Sequence of chain 1.A:
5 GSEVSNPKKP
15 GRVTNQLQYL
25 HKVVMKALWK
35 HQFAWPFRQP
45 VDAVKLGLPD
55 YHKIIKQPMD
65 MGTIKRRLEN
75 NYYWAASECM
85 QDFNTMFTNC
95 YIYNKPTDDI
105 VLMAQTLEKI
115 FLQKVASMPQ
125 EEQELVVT

Binding-site contacts:
Ligand atom NE2 contacts residue LEU50 of chain 1.A at 3.0 Å (h-bond).
Ligand atom CH3 contacts residue PHE41 of chain 1.A at 3.6 Å (hydrophobic).
Ligand atom CZ2 contacts residue TRP39 of chain 1.A at 3.5 Å (hydrophobic).
Ligand atom CG1 contacts residue ASN98 of chain 1.A at 3.6 Å.
Ligand atom CG contacts residue PE31 of chain 1.L at 3.7 Å.
Ligand atom CH3 contacts residue ILE104 of chain 1.A at 3.6 Å (hydrophobic).
Ligand atom CH contacts residue ILE104 of chain 1.A at 3.5 Å (hydrophobic).
Ligand atom O contacts residue NH21 of chain 1.H at 2.3 Å (h-bond).
Ligand atom CB contacts residue NH21 of chain 1.H at 3.7 Å.
Ligand atom N contacts residue PE31 of chain 1.L at 3.7 Å.
Ligand atom CE contacts residue PE31 of chain 1.L at 3.7 Å.
Ligand atom O contacts residue TRP39 of chain 1.A at 3.6 Å.
Ligand atom CH2 contacts residue GLN43 of chain 1.A at 3.4 Å.
Ligand atom O contacts residue ASN98 of chain 1.A at 3.3 Å (h-bond).
Ligand atom C contacts residue NH21 of chain 1.H at 3.4 Å.
Ligand atom CD1 contacts residue PE31 of chain 1.L at 3.6 Å.
Ligand atom CH3 contacts residue PRO40 of chain 1.A at 3.4 Å (hydrophobic).
Ligand atom CD1 contacts residue LEU52 of chain 1.A at 3.7 Å (hydrophobic).
Ligand atom O contacts residue NH21 of chain 1.H at 3.1 Å (h-bond).
Ligand atom CE2 contacts residue TRP39 of chain 1.A at 3.4 Å (hydrophobic).
Ligand atom CD2 contacts residue GLN43 of chain 1.A at 3.7 Å.
Ligand atom CE1 contacts residue LEU50 of chain 1.A at 3.5 Å (hydrophobic).
Ligand atom CH contacts residue PRO40 of chain 1.A at 3.6 Å (hydrophobic).
Ligand atom OH contacts residue VAL45 of chain 1.A at 3.7 Å.
Ligand atom CD1 contacts residue LEU50 of chain 1.A at 3.6 Å (hydrophobic).
Ligand atom NZ contacts residue PRO40 of chain 1.A at 2.9 Å (h-bond).
Ligand atom CD2 contacts residue PRO40 of chain 1.A at 3.7 Å (hydrophobic).
Ligand atom CH contacts residue VAL45 of chain 1.A at 3.6 Å (hydrophobic).
Ligand atom NE2 contacts residue LEU52 of chain 1.A at 3.7 Å.
Ligand atom CA contacts residue NH21 of chain 1.H at 2.5 Å.
Ligand atom NZ contacts residue PE31 of chain 1.L at 2.9 Å (h-bond).
Ligand atom CE3 contacts residue GLN43 of chain 1.A at 3.3 Å.
Ligand atom O contacts residue PE31 of chain 1.L at 3.7 Å.
Ligand atom CD contacts residue PE31 of chain 1.L at 3.5 Å.
Ligand atom NE1 contacts residue TRP39 of chain 1.A at 2.7 Å (h-bond).
Ligand atom C contacts residue NH21 of chain 1.H at 1.4 Å.
Ligand atom N contacts residue NH21 of chain 1.H at 2.7 Å (h-bond).
Ligand atom OH contacts residue ILE104 of chain 1.A at 3.4 Å.
Ligand atom O contacts residue NH21 of chain 1.H at 3.4 Å (h-bond).
Ligand atom CZ3 contacts residue GLN43 of chain 1.A at 3.1 Å.

This protein binds this small molecule.
Small molecule (SMILES): CC[C@H](C)[C@H](NC(=O)[C@H](CC(C)C)NC(=O)[C@H](CC(N)=O)NC(=O)[C@H](Cc1ccc(O)cc1)NC(=O)[C@H](CCCCNC(C)=O)NC(=O)[C@H](CCCCN)NC(=O)[C@@H]1CSCC(=O)N[C@@H](CC2=CN=C3C=CC=CC23)C(=O)N[C@@H](CO)C(=O)N[C@@H](CC2=c3ccccc3=NC2)C(=O)N[C@@H](CC(C)C)C(=O)N1)C(=O)N[C@H](C=O)CC1=NC=NC1